Binding-site contacts:
Ligand atom C26 contacts residue LEU945 of chain 1.B at 3.7 Å (hydrophobic).
Ligand atom C27 contacts residue TYR979 of chain 1.B at 3.7 Å (hydrophobic).
Ligand atom C16 contacts residue TYR979 of chain 1.B at 3.8 Å (hydrophobic).
Ligand atom O1 contacts residue PHE1003 of chain 1.A at 2.8 Å (h-bond).
Ligand atom C4 contacts residue PHE1003 of chain 1.A at 4.1 Å (hydrophobic).
Ligand atom C6 contacts residue PHE976 of chain 1.B at 3.6 Å (hydrophobic).
Ligand atom C24 contacts residue LEU946 of chain 1.B at 4.1 Å (hydrophobic).
Ligand atom C19 contacts residue CLR1 of chain 1.L at 4.2 Å.
Ligand atom C21 contacts residue LEU975 of chain 1.B at 4.3 Å (hydrophobic).
Ligand atom C12 contacts residue LEU975 of chain 1.B at 3.6 Å (hydrophobic).
Ligand atom C27 contacts residue VAL942 of chain 1.B at 3.9 Å (hydrophobic).
Ligand atom C2 contacts residue ILE972 of chain 1.B at 4.2 Å (hydrophobic).
Ligand atom C3 contacts residue PHE1003 of chain 1.A at 3.7 Å (hydrophobic).
Ligand atom C3 contacts residue ARG1012 of chain 1.A at 4.1 Å.
Ligand atom C14 contacts residue LEU975 of chain 1.B at 4.0 Å (hydrophobic).
Ligand atom C15 contacts residue TYR979 of chain 1.B at 4.1 Å (hydrophobic).
Ligand atom C4 contacts residue ARG1012 of chain 1.A at 3.4 Å.
Ligand atom C11 contacts residue LEU975 of chain 1.B at 4.3 Å (hydrophobic).
Ligand atom O1 contacts residue ILE972 of chain 1.B at 3.9 Å.
Ligand atom C6 contacts residue PRO1015 of chain 1.A at 3.9 Å (hydrophobic).
Ligand atom C19 contacts residue ARG1012 of chain 1.A at 3.2 Å.
Ligand atom C1 contacts residue CLR1 of chain 1.L at 4.0 Å.
Ligand atom C18 contacts residue ALA1019 of chain 1.A at 4.0 Å (hydrophobic).
Ligand atom O1 contacts residue ARG1012 of chain 1.A at 3.0 Å (salt-bridge).
Ligand atom C18 contacts residue PHE1016 of chain 1.A at 3.7 Å (hydrophobic).
Ligand atom C15 contacts residue LEU975 of chain 1.B at 3.4 Å (hydrophobic).
Ligand atom C2 contacts residue CLR1 of chain 1.L at 3.6 Å.
Ligand atom C19 contacts residue PHE1016 of chain 1.A at 3.8 Å (hydrophobic).
Ligand atom C2 contacts residue ARG1012 of chain 1.A at 4.1 Å.
Ligand atom C3 contacts residue ILE972 of chain 1.B at 3.8 Å (hydrophobic).
Ligand atom C7 contacts residue PHE976 of chain 1.B at 3.7 Å (hydrophobic).
Ligand atom C16 contacts residue LEU975 of chain 1.B at 3.6 Å (hydrophobic).
Ligand atom C26 contacts residue LEU946 of chain 1.B at 3.7 Å (hydrophobic).
Ligand atom C22 contacts residue TYR979 of chain 1.B at 4.1 Å (hydrophobic).
Ligand atom C24 contacts residue TYR979 of chain 1.B at 4.1 Å (hydrophobic).
Ligand atom C25 contacts residue TYR979 of chain 1.B at 4.0 Å (hydrophobic).
Ligand atom C10 contacts residue ARG1012 of chain 1.A at 4.2 Å.
Ligand atom C25 contacts residue LEU945 of chain 1.B at 3.8 Å (hydrophobic).
Ligand atom C5 contacts residue ARG1012 of chain 1.A at 4.0 Å.
Ligand atom C26 contacts residue VAL942 of chain 1.B at 3.7 Å (hydrophobic).

Sequence of chain 1.A:
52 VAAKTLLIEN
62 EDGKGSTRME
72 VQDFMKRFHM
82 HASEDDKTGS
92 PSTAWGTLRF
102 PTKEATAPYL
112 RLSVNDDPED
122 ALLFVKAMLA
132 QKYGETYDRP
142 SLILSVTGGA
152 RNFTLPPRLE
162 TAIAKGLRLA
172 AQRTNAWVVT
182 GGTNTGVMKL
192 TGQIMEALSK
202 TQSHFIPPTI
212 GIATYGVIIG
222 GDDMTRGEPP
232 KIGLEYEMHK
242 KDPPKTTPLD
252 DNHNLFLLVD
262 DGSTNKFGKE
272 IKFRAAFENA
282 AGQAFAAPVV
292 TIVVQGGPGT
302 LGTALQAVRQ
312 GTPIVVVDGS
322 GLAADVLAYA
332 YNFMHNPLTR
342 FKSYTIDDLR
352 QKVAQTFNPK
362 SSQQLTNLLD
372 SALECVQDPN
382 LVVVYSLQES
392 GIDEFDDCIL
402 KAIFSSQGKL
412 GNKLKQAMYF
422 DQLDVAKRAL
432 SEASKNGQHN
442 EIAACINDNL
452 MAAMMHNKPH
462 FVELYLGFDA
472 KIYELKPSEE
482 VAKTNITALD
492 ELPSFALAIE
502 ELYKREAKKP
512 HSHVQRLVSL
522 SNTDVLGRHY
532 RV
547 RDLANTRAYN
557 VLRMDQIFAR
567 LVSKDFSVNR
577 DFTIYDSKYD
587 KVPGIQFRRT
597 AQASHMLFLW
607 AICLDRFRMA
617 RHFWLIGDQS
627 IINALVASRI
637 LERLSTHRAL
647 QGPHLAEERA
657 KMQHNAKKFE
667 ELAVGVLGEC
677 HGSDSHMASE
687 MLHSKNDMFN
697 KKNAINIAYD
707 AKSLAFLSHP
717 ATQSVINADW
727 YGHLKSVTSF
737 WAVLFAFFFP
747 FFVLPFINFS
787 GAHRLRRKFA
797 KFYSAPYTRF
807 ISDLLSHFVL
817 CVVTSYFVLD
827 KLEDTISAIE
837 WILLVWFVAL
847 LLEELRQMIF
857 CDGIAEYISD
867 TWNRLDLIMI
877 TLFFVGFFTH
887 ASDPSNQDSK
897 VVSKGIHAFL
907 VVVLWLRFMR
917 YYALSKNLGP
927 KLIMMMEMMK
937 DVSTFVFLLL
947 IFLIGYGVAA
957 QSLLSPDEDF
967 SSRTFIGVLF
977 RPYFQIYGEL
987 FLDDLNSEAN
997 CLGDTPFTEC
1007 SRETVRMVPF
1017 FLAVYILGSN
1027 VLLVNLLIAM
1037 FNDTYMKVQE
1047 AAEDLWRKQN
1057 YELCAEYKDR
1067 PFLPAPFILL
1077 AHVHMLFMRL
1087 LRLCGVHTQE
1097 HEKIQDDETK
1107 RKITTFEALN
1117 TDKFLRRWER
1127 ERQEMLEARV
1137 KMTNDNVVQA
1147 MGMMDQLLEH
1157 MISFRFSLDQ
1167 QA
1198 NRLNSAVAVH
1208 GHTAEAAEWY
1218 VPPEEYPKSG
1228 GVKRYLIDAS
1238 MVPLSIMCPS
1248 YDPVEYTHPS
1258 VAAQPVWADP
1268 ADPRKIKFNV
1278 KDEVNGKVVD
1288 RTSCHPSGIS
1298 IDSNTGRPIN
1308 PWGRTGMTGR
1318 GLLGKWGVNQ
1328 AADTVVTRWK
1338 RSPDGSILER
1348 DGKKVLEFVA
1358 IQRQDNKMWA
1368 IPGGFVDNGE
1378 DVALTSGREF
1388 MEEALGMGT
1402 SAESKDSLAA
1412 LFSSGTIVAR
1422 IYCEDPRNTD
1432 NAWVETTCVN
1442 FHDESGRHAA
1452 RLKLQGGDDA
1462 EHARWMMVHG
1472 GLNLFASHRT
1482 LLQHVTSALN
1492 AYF

A protein and the small-molecule ligand that binds it are described below.
Small molecule (SMILES): CC(C)CCC[C@@H](C)[C@H]1CC[C@H]2[C@@H]3CC=C4C[C@@H](O)CC[C@]4(C)[C@H]3CC[C@]12C

Sequence of chain 1.B:
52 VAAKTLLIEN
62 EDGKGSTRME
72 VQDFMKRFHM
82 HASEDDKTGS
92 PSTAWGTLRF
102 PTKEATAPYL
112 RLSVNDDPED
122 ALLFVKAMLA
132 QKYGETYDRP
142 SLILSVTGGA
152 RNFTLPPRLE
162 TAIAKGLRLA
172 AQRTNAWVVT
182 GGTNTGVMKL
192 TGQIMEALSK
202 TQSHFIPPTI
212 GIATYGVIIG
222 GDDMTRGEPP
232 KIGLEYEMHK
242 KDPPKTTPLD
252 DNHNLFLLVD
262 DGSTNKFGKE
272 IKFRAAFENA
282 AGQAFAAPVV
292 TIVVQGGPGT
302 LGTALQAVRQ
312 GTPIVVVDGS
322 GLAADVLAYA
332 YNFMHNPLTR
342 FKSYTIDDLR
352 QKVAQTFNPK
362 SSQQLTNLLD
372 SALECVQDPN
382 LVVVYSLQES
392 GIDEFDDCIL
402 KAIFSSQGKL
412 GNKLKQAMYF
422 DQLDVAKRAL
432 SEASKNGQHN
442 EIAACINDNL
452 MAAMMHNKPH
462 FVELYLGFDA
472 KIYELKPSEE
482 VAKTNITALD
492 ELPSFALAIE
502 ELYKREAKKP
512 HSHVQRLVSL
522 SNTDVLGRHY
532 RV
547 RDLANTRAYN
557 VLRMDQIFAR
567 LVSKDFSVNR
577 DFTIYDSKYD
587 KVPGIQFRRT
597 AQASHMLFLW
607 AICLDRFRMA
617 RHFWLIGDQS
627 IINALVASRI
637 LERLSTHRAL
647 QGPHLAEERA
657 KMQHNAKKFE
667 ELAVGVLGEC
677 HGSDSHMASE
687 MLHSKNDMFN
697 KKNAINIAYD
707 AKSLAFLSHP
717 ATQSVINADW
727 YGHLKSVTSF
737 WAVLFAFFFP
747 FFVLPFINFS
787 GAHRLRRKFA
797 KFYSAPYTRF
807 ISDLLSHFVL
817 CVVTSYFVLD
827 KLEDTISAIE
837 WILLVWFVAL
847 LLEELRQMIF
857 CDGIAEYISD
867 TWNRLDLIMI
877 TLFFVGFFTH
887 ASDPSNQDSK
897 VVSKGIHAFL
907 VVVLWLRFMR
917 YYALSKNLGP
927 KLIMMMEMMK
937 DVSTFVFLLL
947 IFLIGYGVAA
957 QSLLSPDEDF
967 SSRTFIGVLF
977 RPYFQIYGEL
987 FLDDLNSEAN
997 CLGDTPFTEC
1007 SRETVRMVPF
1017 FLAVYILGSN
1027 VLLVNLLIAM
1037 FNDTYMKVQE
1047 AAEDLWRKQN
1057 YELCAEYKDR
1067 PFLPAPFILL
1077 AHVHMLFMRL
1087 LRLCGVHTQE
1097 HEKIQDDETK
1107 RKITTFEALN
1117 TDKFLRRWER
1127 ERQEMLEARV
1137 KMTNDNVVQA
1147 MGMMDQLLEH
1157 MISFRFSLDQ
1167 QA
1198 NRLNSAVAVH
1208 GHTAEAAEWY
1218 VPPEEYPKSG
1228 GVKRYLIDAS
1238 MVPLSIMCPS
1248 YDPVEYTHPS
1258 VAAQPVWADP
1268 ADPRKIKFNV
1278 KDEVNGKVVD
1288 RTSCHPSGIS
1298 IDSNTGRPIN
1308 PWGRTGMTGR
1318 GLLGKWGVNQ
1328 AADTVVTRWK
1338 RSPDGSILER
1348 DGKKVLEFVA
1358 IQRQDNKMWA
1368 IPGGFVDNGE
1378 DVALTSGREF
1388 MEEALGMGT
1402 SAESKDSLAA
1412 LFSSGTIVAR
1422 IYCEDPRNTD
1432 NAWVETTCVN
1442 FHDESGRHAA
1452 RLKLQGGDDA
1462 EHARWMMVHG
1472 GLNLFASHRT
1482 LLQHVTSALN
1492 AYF